Sequence of chain 1.A:
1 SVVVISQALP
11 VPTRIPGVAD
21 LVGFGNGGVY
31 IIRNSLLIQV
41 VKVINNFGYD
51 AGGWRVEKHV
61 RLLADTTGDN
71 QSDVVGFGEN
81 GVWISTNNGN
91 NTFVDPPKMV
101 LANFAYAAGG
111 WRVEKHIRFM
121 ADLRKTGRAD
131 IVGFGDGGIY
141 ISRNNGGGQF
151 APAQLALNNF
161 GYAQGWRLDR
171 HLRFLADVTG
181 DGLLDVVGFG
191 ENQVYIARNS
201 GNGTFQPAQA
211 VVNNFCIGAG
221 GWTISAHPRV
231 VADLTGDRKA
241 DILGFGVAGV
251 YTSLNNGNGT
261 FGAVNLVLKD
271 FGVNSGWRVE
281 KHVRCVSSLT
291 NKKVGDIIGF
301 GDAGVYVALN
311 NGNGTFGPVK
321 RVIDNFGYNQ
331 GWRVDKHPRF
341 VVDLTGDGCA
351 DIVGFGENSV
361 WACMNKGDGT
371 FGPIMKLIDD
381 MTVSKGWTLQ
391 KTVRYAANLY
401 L

This small molecule binds to this protein.
Small molecule (SMILES): CC(=O)N[C@@H]1[C@@H](O)[C@H](O)[C@@H](CO)O[C@H]1O

Binding-site contacts:
Ligand atom O7 contacts residue GLY246 of chain 1.A at 3.5 Å.
Ligand atom C7 contacts residue GLY246 of chain 1.A at 4.1 Å.
Ligand atom C2 contacts residue TRP222 of chain 1.A at 4.2 Å (hydrophobic).
Ligand atom O7 contacts residue TRP222 of chain 1.A at 4.4 Å.
Ligand atom C7 contacts residue TRP222 of chain 1.A at 4.0 Å (hydrophobic).
Ligand atom O7 contacts residue TYR251 of chain 1.A at 3.8 Å.
Ligand atom N2 contacts residue TRP222 of chain 1.A at 3.5 Å (h-bond).
Ligand atom C2 contacts residue TYR251 of chain 1.A at 4.2 Å (hydrophobic).
Ligand atom C3 contacts residue TRP222 of chain 1.A at 4.0 Å (hydrophobic).
Ligand atom C4 contacts residue ASN214 of chain 1.A at 3.8 Å.
Ligand atom C1 contacts residue GLY220 of chain 1.A at 4.2 Å.
Ligand atom O1 contacts residue TYR251 of chain 1.A at 4.4 Å.
Ligand atom C8 contacts residue GLY221 of chain 1.A at 3.7 Å.
Ligand atom C8 contacts residue GLY246 of chain 1.A at 4.1 Å.
Ligand atom N2 contacts residue GLY220 of chain 1.A at 2.8 Å (h-bond).
Ligand atom O7 contacts residue VAL247 of chain 1.A at 2.8 Å (h-bond).
Ligand atom C8 contacts residue VAL247 of chain 1.A at 3.9 Å (hydrophobic).
Ligand atom C2 contacts residue GLY220 of chain 1.A at 3.8 Å.
Ligand atom C3 contacts residue GLY220 of chain 1.A at 3.9 Å.
Ligand atom C3 contacts residue ASN214 of chain 1.A at 3.4 Å.
Ligand atom C8 contacts residue HIS227 of chain 1.A at 3.8 Å.
Ligand atom O4 contacts residue ASN214 of chain 1.A at 2.8 Å (h-bond).
Ligand atom O3 contacts residue TRP222 of chain 1.A at 2.8 Å (h-bond).
Ligand atom C8 contacts residue GLY220 of chain 1.A at 3.3 Å.
Ligand atom C8 contacts residue TRP222 of chain 1.A at 3.8 Å (hydrophobic).
Ligand atom C6 contacts residue TYR251 of chain 1.A at 4.0 Å (hydrophobic).
Ligand atom O5 contacts residue TYR251 of chain 1.A at 3.8 Å.
Ligand atom O3 contacts residue GLY220 of chain 1.A at 3.8 Å.
Ligand atom C7 contacts residue GLY220 of chain 1.A at 3.5 Å.
Ligand atom C4 contacts residue TYR251 of chain 1.A at 4.5 Å (hydrophobic).
Ligand atom C1 contacts residue TYR251 of chain 1.A at 4.4 Å (hydrophobic).
Ligand atom C7 contacts residue VAL247 of chain 1.A at 3.8 Å (hydrophobic).
Ligand atom O3 contacts residue ASN214 of chain 1.A at 2.4 Å (h-bond).